Binding-site contacts:
Ligand atom CA contacts residue ILE34 of chain 1.A at 4.1 Å (hydrophobic).
Ligand atom O contacts residue PRO33 of chain 1.A at 3.9 Å.
Ligand atom C contacts residue PRO33 of chain 1.A at 4.5 Å (hydrophobic).
Ligand atom CA contacts residue PRO33 of chain 1.A at 4.2 Å (hydrophobic).
Ligand atom CA contacts residue ARG32 of chain 1.A at 4.0 Å.
Ligand atom N contacts residue ILE34 of chain 1.A at 3.4 Å (h-bond).
Ligand atom N contacts residue PRO33 of chain 1.A at 3.5 Å.

Sequence of chain 1.A:
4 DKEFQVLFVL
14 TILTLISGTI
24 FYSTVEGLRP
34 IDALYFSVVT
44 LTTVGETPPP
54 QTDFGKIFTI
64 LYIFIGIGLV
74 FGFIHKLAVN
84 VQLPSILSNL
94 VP

A small-molecule ligand and the protein it binds are described below.
Small molecule (SMILES): NCC(=O)O